Sequence of chain 1.C:
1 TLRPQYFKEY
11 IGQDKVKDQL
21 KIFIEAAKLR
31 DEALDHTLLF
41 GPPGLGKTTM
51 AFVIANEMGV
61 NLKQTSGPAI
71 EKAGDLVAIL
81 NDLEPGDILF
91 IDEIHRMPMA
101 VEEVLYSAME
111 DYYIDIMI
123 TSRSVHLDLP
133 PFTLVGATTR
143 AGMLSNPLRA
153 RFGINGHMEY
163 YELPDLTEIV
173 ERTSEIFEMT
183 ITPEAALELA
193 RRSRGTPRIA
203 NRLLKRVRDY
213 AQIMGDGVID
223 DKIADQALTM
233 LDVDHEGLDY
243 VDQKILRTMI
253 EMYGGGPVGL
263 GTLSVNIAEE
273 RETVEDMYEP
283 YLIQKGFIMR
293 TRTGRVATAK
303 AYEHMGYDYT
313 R

Sequence of chain 1.B:
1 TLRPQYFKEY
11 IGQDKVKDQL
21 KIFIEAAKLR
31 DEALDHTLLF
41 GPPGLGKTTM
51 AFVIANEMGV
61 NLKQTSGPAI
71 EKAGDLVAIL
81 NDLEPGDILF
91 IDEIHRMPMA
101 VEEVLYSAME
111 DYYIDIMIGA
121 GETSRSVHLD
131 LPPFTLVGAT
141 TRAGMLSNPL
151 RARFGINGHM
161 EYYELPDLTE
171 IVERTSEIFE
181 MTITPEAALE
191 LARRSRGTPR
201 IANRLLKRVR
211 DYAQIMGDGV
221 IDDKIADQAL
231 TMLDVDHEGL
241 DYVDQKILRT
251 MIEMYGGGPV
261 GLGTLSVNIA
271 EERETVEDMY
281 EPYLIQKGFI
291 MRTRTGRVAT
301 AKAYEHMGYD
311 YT

This protein binds this small molecule.
Small molecule (SMILES): Nc1ncnc2c1ncn2[C@@H]1O[C@H](COP(=O)(O)OP(=O)(O)OP(O)(O)=S)[C@@H](O)[C@H]1O

Binding-site contacts:
Ligand atom S1G contacts residue THR141 of chain 1.C at 3.2 Å.
Ligand atom O1A contacts residue GLY46 of chain 1.C at 3.6 Å.
Ligand atom O3B contacts residue GLY44 of chain 1.C at 3.0 Å (h-bond).
Ligand atom O1A contacts residue THR49 of chain 1.C at 2.8 Å (h-bond).
Ligand atom O1B contacts residue LYS47 of chain 1.C at 2.9 Å (salt-bridge).
Ligand atom N7 contacts residue TYR163 of chain 1.C at 3.5 Å (h-bond).
Ligand atom O1B contacts residue THR48 of chain 1.C at 3.7 Å.
Ligand atom O2' contacts residue LEU2 of chain 1.C at 3.2 Å (h-bond).
Ligand atom O3G contacts residue ARG200 of chain 1.C at 3.3 Å (salt-bridge).
Ligand atom PB contacts residue GLY44 of chain 1.C at 3.8 Å.
Ligand atom O2A contacts residue GLU110 of chain 1.B at 3.7 Å.
Ligand atom S1G contacts residue PRO43 of chain 1.C at 3.7 Å.
Ligand atom N6 contacts residue ILE11 of chain 1.C at 2.7 Å (h-bond).
Ligand atom O3G contacts residue ARG153 of chain 1.B at 3.0 Å (salt-bridge).
Ligand atom PA contacts residue ARG3 of chain 1.C at 3.7 Å.
Ligand atom N7 contacts residue LEU45 of chain 1.C at 3.8 Å.
Ligand atom O2A contacts residue ARG3 of chain 1.C at 3.3 Å (salt-bridge).
Ligand atom PB contacts residue MG1 of chain 1.O at 3.3 Å.
Ligand atom PG contacts residue MG1 of chain 1.O at 3.4 Å.
Ligand atom O2G contacts residue THR48 of chain 1.C at 3.8 Å.
Ligand atom O3A contacts residue GLY46 of chain 1.C at 3.5 Å (h-bond).
Ligand atom O5' contacts residue THR49 of chain 1.C at 3.8 Å.
Ligand atom O2A contacts residue ARG200 of chain 1.C at 3.5 Å (salt-bridge).
Ligand atom O2B contacts residue THR48 of chain 1.C at 2.9 Å (h-bond).
Ligand atom C2 contacts residue PRO4 of chain 1.C at 3.6 Å (hydrophobic).
Ligand atom O2B contacts residue MG1 of chain 1.O at 2.1 Å.
Ligand atom C2' contacts residue THR49 of chain 1.C at 3.8 Å.
Ligand atom O1A contacts residue ARG3 of chain 1.C at 3.4 Å (salt-bridge).
Ligand atom O3A contacts residue GLY44 of chain 1.C at 3.4 Å.
Ligand atom N6 contacts residue TYR163 of chain 1.C at 3.5 Å (h-bond).
Ligand atom N6 contacts residue TYR10 of chain 1.C at 3.6 Å.
Ligand atom O2G contacts residue MG1 of chain 1.O at 1.9 Å.
Ligand atom O1A contacts residue THR48 of chain 1.C at 3.5 Å (h-bond).
Ligand atom S1G contacts residue LYS47 of chain 1.C at 3.0 Å (salt-bridge).
Ligand atom O1B contacts residue MG1 of chain 1.O at 3.9 Å.
Ligand atom O2' contacts residue ARG3 of chain 1.C at 3.7 Å.
Ligand atom O3B contacts residue MG1 of chain 1.O at 3.7 Å.
Ligand atom O3B contacts residue ARG200 of chain 1.C at 3.3 Å (salt-bridge).
Ligand atom N1 contacts residue PRO4 of chain 1.C at 3.8 Å.
Ligand atom O1B contacts residue GLY46 of chain 1.C at 3.8 Å.